Binding-site contacts:
Ligand atom O7 contacts residue GLU233 of chain 1.B at 4.3 Å.
Ligand atom C8 contacts residue LEU100 of chain 1.B at 3.9 Å (hydrophobic).
Ligand atom O7 contacts residue LYS232 of chain 1.B at 4.0 Å.
Ligand atom C2 contacts residue LYS232 of chain 1.B at 4.4 Å.
Ligand atom O6 contacts residue GLN75 of chain 1.B at 4.0 Å.
Ligand atom N2 contacts residue GLU415 of chain 1.B at 4.0 Å.
Ligand atom C8 contacts residue ASN414 of chain 1.B at 3.5 Å.
Ligand atom O5 contacts residue ALA234 of chain 1.B at 4.5 Å.
Ligand atom O3 contacts residue GLU233 of chain 1.B at 4.3 Å.
Ligand atom N2 contacts residue ASN414 of chain 1.B at 2.6 Å (h-bond).
Ligand atom O5 contacts residue ASN414 of chain 1.B at 2.4 Å (h-bond).
Ligand atom C6 contacts residue TYR103 of chain 1.B at 4.5 Å (hydrophobic).
Ligand atom O4 contacts residue THR74 of chain 1.B at 4.5 Å.
Ligand atom C4 contacts residue GLU233 of chain 1.B at 4.4 Å.
Ligand atom O5 contacts residue GLN75 of chain 1.B at 3.7 Å.
Ligand atom C3 contacts residue GLU415 of chain 1.B at 4.3 Å.
Ligand atom C2 contacts residue GLU233 of chain 1.B at 4.3 Å.
Ligand atom C6 contacts residue LEU100 of chain 1.B at 4.4 Å (hydrophobic).
Ligand atom O7 contacts residue THR74 of chain 1.B at 3.7 Å.
Ligand atom C1 contacts residue LYS232 of chain 1.B at 4.2 Å.
Ligand atom O7 contacts residue ASN414 of chain 1.B at 4.0 Å.
Ligand atom C7 contacts residue ASN414 of chain 1.B at 3.2 Å.
Ligand atom C2 contacts residue ASN414 of chain 1.B at 2.6 Å.
Ligand atom O6 contacts residue PRO104 of chain 1.B at 4.1 Å.
Ligand atom C5 contacts residue GLN75 of chain 1.B at 3.9 Å.
Ligand atom O6 contacts residue LEU100 of chain 1.B at 3.5 Å.
Ligand atom C4 contacts residue ASN414 of chain 1.B at 4.3 Å.
Ligand atom C1 contacts residue GLU415 of chain 1.B at 4.5 Å.
Ligand atom C1 contacts residue ASN414 of chain 1.B at 1.5 Å.
Ligand atom O5 contacts residue GLU233 of chain 1.B at 4.1 Å.
Ligand atom C5 contacts residue ASN414 of chain 1.B at 3.8 Å.
Ligand atom O5 contacts residue LYS232 of chain 1.B at 4.5 Å.
Ligand atom C1 contacts residue GLN75 of chain 1.B at 3.7 Å.
Ligand atom C6 contacts residue PRO104 of chain 1.B at 4.2 Å (hydrophobic).
Ligand atom O6 contacts residue TYR103 of chain 1.B at 3.2 Å.
Ligand atom C3 contacts residue ASN414 of chain 1.B at 3.9 Å.

A protein and the small-molecule ligand that binds it are described below.
Small molecule (SMILES): CC(=O)N[C@H]1[C@H](O[C@H]2[C@H](O)[C@@H](NC(C)=O)CO[C@@H]2CO)O[C@H](CO)[C@@H](O)[C@@H]1O

Sequence of chain 1.B:
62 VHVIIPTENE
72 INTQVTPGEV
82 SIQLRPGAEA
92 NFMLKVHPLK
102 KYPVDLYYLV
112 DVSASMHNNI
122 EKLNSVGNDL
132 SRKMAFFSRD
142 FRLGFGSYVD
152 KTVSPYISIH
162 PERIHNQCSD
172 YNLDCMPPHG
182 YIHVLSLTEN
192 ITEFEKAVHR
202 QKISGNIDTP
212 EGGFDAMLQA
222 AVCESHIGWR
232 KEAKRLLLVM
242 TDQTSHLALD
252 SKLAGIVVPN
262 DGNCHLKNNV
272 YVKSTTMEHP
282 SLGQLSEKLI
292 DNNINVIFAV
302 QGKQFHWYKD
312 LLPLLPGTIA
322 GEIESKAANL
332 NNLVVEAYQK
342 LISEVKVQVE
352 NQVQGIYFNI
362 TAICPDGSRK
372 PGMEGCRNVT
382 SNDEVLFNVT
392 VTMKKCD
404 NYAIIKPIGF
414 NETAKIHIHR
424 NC